Sequence of chain 1.A:
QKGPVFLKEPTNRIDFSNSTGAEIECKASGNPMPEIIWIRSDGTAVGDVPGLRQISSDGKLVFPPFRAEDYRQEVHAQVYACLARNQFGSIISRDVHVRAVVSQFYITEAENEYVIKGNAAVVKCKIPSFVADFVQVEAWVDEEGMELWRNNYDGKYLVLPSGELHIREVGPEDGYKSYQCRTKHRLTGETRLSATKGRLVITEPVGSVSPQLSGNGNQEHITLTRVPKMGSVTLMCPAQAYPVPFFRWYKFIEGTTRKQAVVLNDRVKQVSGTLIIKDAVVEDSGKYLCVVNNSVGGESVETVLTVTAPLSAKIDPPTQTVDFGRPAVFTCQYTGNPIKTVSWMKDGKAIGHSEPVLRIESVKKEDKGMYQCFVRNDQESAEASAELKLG

Binding-site contacts:
Ligand atom C6 contacts residue VAL106 of chain 1.A at 4.1 Å (hydrophobic).
Ligand atom C8 contacts residue ARG71 of chain 1.A at 3.8 Å.
Ligand atom C1 contacts residue PHE70 of chain 1.A at 3.9 Å (hydrophobic).
Ligand atom C2 contacts residue PHE70 of chain 1.A at 4.0 Å (hydrophobic).
Ligand atom C7 contacts residue SER107 of chain 1.A at 4.4 Å.
Ligand atom N2 contacts residue ASN22 of chain 1.A at 2.8 Å (h-bond).
Ligand atom O7 contacts residue PRO69 of chain 1.A at 4.2 Å.
Ligand atom N2 contacts residue SER23 of chain 1.A at 2.9 Å (h-bond).
Ligand atom C5 contacts residue VAL106 of chain 1.A at 4.5 Å (hydrophobic).
Ligand atom O6 contacts residue ALA72 of chain 1.A at 3.1 Å.
Ligand atom C3 contacts residue ASN22 of chain 1.A at 3.8 Å.
Ligand atom C8 contacts residue ASN22 of chain 1.A at 4.3 Å.
Ligand atom C8 contacts residue SER107 of chain 1.A at 3.3 Å.
Ligand atom O5 contacts residue VAL106 of chain 1.A at 3.9 Å.
Ligand atom C3 contacts residue SER23 of chain 1.A at 3.6 Å.
Ligand atom C1 contacts residue ASN22 of chain 1.A at 1.4 Å.
Ligand atom C2 contacts residue ASN22 of chain 1.A at 2.5 Å.
Ligand atom C1 contacts residue ALA72 of chain 1.A at 4.5 Å (hydrophobic).
Ligand atom C7 contacts residue ASN22 of chain 1.A at 3.8 Å.
Ligand atom O6 contacts residue VAL106 of chain 1.A at 3.9 Å.
Ligand atom O7 contacts residue PHE70 of chain 1.A at 3.9 Å.
Ligand atom C7 contacts residue SER23 of chain 1.A at 3.9 Å.
Ligand atom C6 contacts residue SER107 of chain 1.A at 4.2 Å.
Ligand atom C6 contacts residue ALA72 of chain 1.A at 4.4 Å (hydrophobic).
Ligand atom C7 contacts residue PHE70 of chain 1.A at 3.5 Å (hydrophobic).
Ligand atom O7 contacts residue ASN22 of chain 1.A at 4.0 Å.
Ligand atom O7 contacts residue SER107 of chain 1.A at 4.4 Å.
Ligand atom O7 contacts residue SER23 of chain 1.A at 3.6 Å.
Ligand atom N2 contacts residue PHE70 of chain 1.A at 3.7 Å.
Ligand atom C2 contacts residue SER23 of chain 1.A at 3.5 Å.
Ligand atom C5 contacts residue ASN22 of chain 1.A at 3.6 Å.
Ligand atom C8 contacts residue PHE70 of chain 1.A at 3.6 Å (hydrophobic).
Ligand atom O5 contacts residue ASN22 of chain 1.A at 2.4 Å (h-bond).
Ligand atom C4 contacts residue ASN22 of chain 1.A at 4.3 Å.
Ligand atom O3 contacts residue SER23 of chain 1.A at 4.4 Å.
Ligand atom C1 contacts residue SER23 of chain 1.A at 3.6 Å.
Ligand atom O5 contacts residue ALA72 of chain 1.A at 4.0 Å.

This protein binds this small molecule.
Small molecule (SMILES): CC(=O)N[C@H]1[C@H](O[C@H]2[C@H](O)[C@@H](NC(C)=O)CO[C@@H]2CO)O[C@H](CO)[C@@H](O[C@@H]2O[C@H](CO)[C@@H](O)[C@H](O[C@H]3O[C@H](CO)[C@@H](O)[C@H](O)[C@@H]3O)[C@@H]2O)[C@@H]1O